Sequence of chain 1.A:
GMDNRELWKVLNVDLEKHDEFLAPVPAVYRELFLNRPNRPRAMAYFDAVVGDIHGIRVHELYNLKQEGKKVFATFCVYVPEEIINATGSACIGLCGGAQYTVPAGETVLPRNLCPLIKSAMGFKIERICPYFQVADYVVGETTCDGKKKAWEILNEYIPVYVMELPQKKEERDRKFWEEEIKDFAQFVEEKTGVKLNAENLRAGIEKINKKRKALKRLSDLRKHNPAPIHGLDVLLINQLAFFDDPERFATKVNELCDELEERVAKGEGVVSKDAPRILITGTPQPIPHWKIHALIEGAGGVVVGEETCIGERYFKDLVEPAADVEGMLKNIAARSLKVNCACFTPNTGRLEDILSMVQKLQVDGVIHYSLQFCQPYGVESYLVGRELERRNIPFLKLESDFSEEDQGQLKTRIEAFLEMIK

Binding-site contacts:
Ligand atom C2 contacts residue SER219 of chain 1.A at 3.5 Å.
Ligand atom C3 contacts residue GLU312 of chain 1.A at 4.2 Å.
Ligand atom O6 contacts residue SER219 of chain 1.A at 3.9 Å.
Ligand atom C2 contacts residue GLU312 of chain 1.A at 3.9 Å.
Ligand atom C3 contacts residue LYS360 of chain 1.A at 4.0 Å.
Ligand atom O6 contacts residue MET357 of chain 1.A at 4.2 Å.
Ligand atom C3 contacts residue SER219 of chain 1.A at 4.3 Å.
Ligand atom C1 contacts residue SER219 of chain 1.A at 4.3 Å.
Ligand atom O5 contacts residue GLU312 of chain 1.A at 2.5 Å (salt-bridge).
Ligand atom O5 contacts residue ASP220 of chain 1.A at 4.4 Å.
Ligand atom C1 contacts residue ASP220 of chain 1.A at 3.4 Å.
Ligand atom O6 contacts residue GLU312 of chain 1.A at 3.7 Å.
Ligand atom C4 contacts residue LEU361 of chain 1.A at 3.5 Å (hydrophobic).
Ligand atom O6 contacts residue LEU361 of chain 1.A at 3.7 Å.
Ligand atom O6 contacts residue LYS360 of chain 1.A at 4.4 Å.
Ligand atom C2 contacts residue ASP220 of chain 1.A at 3.8 Å.
Ligand atom C4 contacts residue LYS360 of chain 1.A at 3.7 Å.
Ligand atom C3 contacts residue LEU361 of chain 1.A at 4.3 Å (hydrophobic).
Ligand atom O5 contacts residue SER219 of chain 1.A at 3.1 Å (h-bond).

The protein below binds the small molecule below.
Small molecule (SMILES): C[C@@H](O)[C@@H](C)O